Binding-site contacts:
Ligand atom C4 contacts residue CA1 of chain 1.I at 3.8 Å.
Ligand atom O4 contacts residue GLY97 of chain 1.A at 3.9 Å.
Ligand atom O2 contacts residue ASN21 of chain 1.A at 3.1 Å (h-bond).
Ligand atom C3 contacts residue ASP99 of chain 1.A at 3.2 Å.
Ligand atom O3 contacts residue CA1 of chain 1.I at 2.4 Å.
Ligand atom C4 contacts residue CA1 of chain 1.J at 3.2 Å.
Ligand atom O4 contacts residue ASP104 of chain 1.A at 3.1 Å (salt-bridge).
Ligand atom C3 contacts residue ASP104 of chain 1.A at 3.7 Å.
Ligand atom O5 contacts residue SER22 of chain 1.A at 3.5 Å (h-bond).
Ligand atom O7A contacts residue DTY2 of chain 1.B at 3.2 Å (h-bond).
Ligand atom C1M contacts residue SER23 of chain 1.A at 3.5 Å.
Ligand atom C3 contacts residue CA1 of chain 1.I at 3.4 Å.
Ligand atom C1 contacts residue SER23 of chain 1.A at 3.8 Å.
Ligand atom C2 contacts residue CA1 of chain 1.I at 3.5 Å.
Ligand atom O5 contacts residue SER23 of chain 1.A at 2.8 Å (h-bond).
Ligand atom C7 contacts residue DLY3 of chain 1.B at 3.8 Å.
Ligand atom C5 contacts residue SER23 of chain 1.A at 3.9 Å.
Ligand atom O7A contacts residue DLY3 of chain 1.B at 3.3 Å (h-bond).
Ligand atom C4 contacts residue ASP96 of chain 1.A at 3.4 Å.
Ligand atom O4 contacts residue ASP99 of chain 1.A at 3.7 Å.
Ligand atom O3 contacts residue CA1 of chain 1.J at 2.4 Å.
Ligand atom O2 contacts residue SER22 of chain 1.A at 3.4 Å.
Ligand atom C5 contacts residue SER22 of chain 1.A at 3.6 Å.
Ligand atom C5 contacts residue ASP96 of chain 1.A at 3.7 Å.
Ligand atom C2 contacts residue ASP99 of chain 1.A at 3.9 Å.
Ligand atom C7 contacts residue DLY1 of chain 1.B at 1.3 Å.
Ligand atom O2 contacts residue CA1 of chain 1.I at 2.6 Å.
Ligand atom O3 contacts residue ASP99 of chain 1.A at 2.5 Å (salt-bridge).
Ligand atom C4 contacts residue ASP104 of chain 1.A at 3.2 Å.
Ligand atom C7 contacts residue DTY2 of chain 1.B at 3.2 Å.
Ligand atom O4 contacts residue GLU95 of chain 1.A at 3.5 Å (salt-bridge).
Ligand atom C6 contacts residue DLY1 of chain 1.B at 2.4 Å.
Ligand atom O3 contacts residue ASP104 of chain 1.A at 3.0 Å (salt-bridge).
Ligand atom C3 contacts residue CA1 of chain 1.J at 3.2 Å.
Ligand atom O4 contacts residue CA1 of chain 1.J at 2.4 Å.
Ligand atom O3 contacts residue ASP101 of chain 1.A at 2.9 Å (salt-bridge).
Ligand atom O7A contacts residue DLY1 of chain 1.B at 2.2 Å (h-bond).
Ligand atom C4 contacts residue SER22 of chain 1.A at 3.7 Å.
Ligand atom C5 contacts residue DLY1 of chain 1.B at 3.4 Å.
Ligand atom O4 contacts residue ASP96 of chain 1.A at 2.5 Å (salt-bridge).

This small molecule binds to this protein.
Small molecule (SMILES): C[C@@H]1O[C@@H](CC(=O)O)[C@@H](O)[C@H](O)[C@@H]1O

Sequence of chain 1.A:
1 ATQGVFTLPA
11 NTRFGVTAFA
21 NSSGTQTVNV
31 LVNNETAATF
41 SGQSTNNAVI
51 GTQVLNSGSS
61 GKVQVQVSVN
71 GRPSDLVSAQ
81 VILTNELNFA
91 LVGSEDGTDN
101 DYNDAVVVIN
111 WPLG